Binding-site contacts:
Ligand atom CAP contacts residue TYR183 of chain 1.A at 3.6 Å (hydrophobic).
Ligand atom CAY contacts residue TYR183 of chain 1.A at 3.7 Å (hydrophobic).
Ligand atom CAH contacts residue MET164 of chain 1.A at 3.6 Å (hydrophobic).
Ligand atom CAQ contacts residue LEU110 of chain 1.A at 3.3 Å (hydrophobic).
Ligand atom CAG contacts residue ILE37 of chain 1.A at 3.8 Å (hydrophobic).
Ligand atom CAM contacts residue PRO111 of chain 1.A at 3.6 Å (hydrophobic).
Ligand atom CBB contacts residue TYR183 of chain 1.A at 3.5 Å (hydrophobic).
Ligand atom CAS contacts residue TYR183 of chain 1.A at 3.5 Å (hydrophobic).
Ligand atom CAJ contacts residue MET113 of chain 1.A at 3.2 Å (hydrophobic).
Ligand atom NAU contacts residue TYR183 of chain 1.A at 3.7 Å.
Ligand atom CAQ contacts residue TYR183 of chain 1.A at 3.4 Å (hydrophobic).
Ligand atom CBE contacts residue ASP117 of chain 1.A at 3.6 Å.
Ligand atom CBB contacts residue ARG161 of chain 1.A at 3.1 Å.
Ligand atom CAY contacts residue ARG161 of chain 1.A at 3.1 Å.
Ligand atom OBG contacts residue TYR183 of chain 1.A at 3.4 Å.
Ligand atom CBE contacts residue TYR183 of chain 1.A at 3.8 Å (hydrophobic).
Ligand atom CAX contacts residue ASP175 of chain 1.A at 3.7 Å.
Ligand atom CAM contacts residue ALA61 of chain 1.A at 3.5 Å (hydrophobic).
Ligand atom CBB contacts residue ASP117 of chain 1.A at 3.7 Å.
Ligand atom NAZ contacts residue TYR183 of chain 1.A at 3.6 Å.
Ligand atom CAC contacts residue TYR112 of chain 1.A at 3.4 Å (hydrophobic).
Ligand atom CBF contacts residue ASP117 of chain 1.A at 3.4 Å.
Ligand atom NAK contacts residue ALA61 of chain 1.A at 3.7 Å.
Ligand atom NAV contacts residue ALA174 of chain 1.A at 3.3 Å.
Ligand atom CBA contacts residue TYR183 of chain 1.A at 3.6 Å (hydrophobic).
Ligand atom CAL contacts residue ALA61 of chain 1.A at 3.5 Å (hydrophobic).
Ligand atom CAF contacts residue ILE37 of chain 1.A at 3.6 Å (hydrophobic).
Ligand atom NAR contacts residue TYR183 of chain 1.A at 3.4 Å (h-bond).
Ligand atom CAL contacts residue MET164 of chain 1.A at 3.8 Å (hydrophobic).
Ligand atom CAA contacts residue TYR112 of chain 1.A at 3.7 Å (hydrophobic).
Ligand atom CAC contacts residue LYS114 of chain 1.A at 3.7 Å.
Ligand atom CAT contacts residue TYR183 of chain 1.A at 3.5 Å (hydrophobic).
Ligand atom CAW contacts residue TYR183 of chain 1.A at 3.7 Å (hydrophobic).
Ligand atom NAZ contacts residue MET164 of chain 1.A at 3.7 Å.
Ligand atom CAS contacts residue MET164 of chain 1.A at 3.6 Å (hydrophobic).
Ligand atom OAE contacts residue ILE37 of chain 1.A at 3.6 Å.
Ligand atom CAT contacts residue MET164 of chain 1.A at 3.5 Å (hydrophobic).
Ligand atom CAD contacts residue MET113 of chain 1.A at 3.4 Å (hydrophobic).
Ligand atom NAV contacts residue ASP175 of chain 1.A at 3.1 Å (salt-bridge).
Ligand atom NAK contacts residue MET113 of chain 1.A at 2.9 Å (h-bond).

The protein below binds the small molecule below.
Small molecule (SMILES): COCCOc1cnc2ccc([C@H](C)n3nnc4ccn(-c5cc(C)ns5)c(=O)c43)cc2c1

Sequence of chain 1.A:
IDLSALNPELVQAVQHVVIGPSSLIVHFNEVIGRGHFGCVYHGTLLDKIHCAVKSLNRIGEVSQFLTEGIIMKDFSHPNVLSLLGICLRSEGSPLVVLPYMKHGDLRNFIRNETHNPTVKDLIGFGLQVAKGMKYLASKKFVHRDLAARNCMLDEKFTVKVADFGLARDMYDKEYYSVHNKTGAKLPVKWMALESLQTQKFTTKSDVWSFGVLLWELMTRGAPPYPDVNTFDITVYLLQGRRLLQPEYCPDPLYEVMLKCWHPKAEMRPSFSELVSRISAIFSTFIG